A protein and the small-molecule ligand that binds it are described below.
Small molecule (SMILES): CCC(=O)CN([C@H]1C=CN([C@@H](C)C(=O)N2CCOCC2)C1=O)S(=O)(=O)c1ccc2cc(Cl)ccc2c1

Binding-site contacts:
Ligand atom O22 contacts residue TRP205 of chain 1.A at 3.3 Å.
Ligand atom C7 contacts residue GLY206 of chain 1.A at 3.1 Å.
Ligand atom CL1 contacts residue ALA180 of chain 1.A at 3.7 Å.
Ligand atom CL1 contacts residue ILE217 of chain 1.A at 3.7 Å.
Ligand atom O22 contacts residue GLY206 of chain 1.A at 3.2 Å (h-bond).
Ligand atom C21 contacts residue GLY206 of chain 1.A at 2.9 Å.
Ligand atom C34 contacts residue GLY208 of chain 1.A at 3.5 Å.
Ligand atom C29 contacts residue GLY206 of chain 1.A at 3.8 Å.
Ligand atom C12 contacts residue PHE162 of chain 1.A at 3.7 Å (hydrophobic).
Ligand atom C28 contacts residue SER204 of chain 1.A at 3.8 Å.
Ligand atom C11 contacts residue GLY206 of chain 1.A at 3.7 Å.
Ligand atom C19 contacts residue TYR85 of chain 1.A at 3.5 Å (hydrophobic).
Ligand atom C8 contacts residue GLY206 of chain 1.A at 3.7 Å.
Ligand atom O18 contacts residue GLU83 of chain 1.A at 3.4 Å (salt-bridge).
Ligand atom C19 contacts residue GLU83 of chain 1.A at 3.4 Å.
Ligand atom C35 contacts residue GLY206 of chain 1.A at 3.6 Å.
Ligand atom CL1 contacts residue TYR218 of chain 1.A at 3.6 Å.
Ligand atom C28 contacts residue SER185 of chain 1.A at 3.4 Å.
Ligand atom C29 contacts residue TRP205 of chain 1.A at 3.5 Å (hydrophobic).
Ligand atom C17 contacts residue THR84 of chain 1.A at 3.2 Å.
Ligand atom C9 contacts residue GLY206 of chain 1.A at 3.7 Å.
Ligand atom C28 contacts residue TRP205 of chain 1.A at 3.7 Å (hydrophobic).
Ligand atom C33 contacts residue TRP205 of chain 1.A at 3.5 Å (hydrophobic).
Ligand atom C34 contacts residue ALA180 of chain 1.A at 3.5 Å (hydrophobic).
Ligand atom O24 contacts residue CYS209 of chain 1.A at 3.7 Å.
Ligand atom C19 contacts residue LYS82 of chain 1.A at 3.4 Å.
Ligand atom C33 contacts residue ALA180 of chain 1.A at 3.6 Å (hydrophobic).
Ligand atom O25 contacts residue GLN182 of chain 1.A at 3.1 Å.
Ligand atom C36 contacts residue GLY208 of chain 1.A at 3.4 Å.
Ligand atom C16 contacts residue TRP205 of chain 1.A at 3.6 Å (hydrophobic).
Ligand atom CL1 contacts residue GLY216 of chain 1.A at 3.6 Å.
Ligand atom O18 contacts residue TYR85 of chain 1.A at 3.7 Å.
Ligand atom O18 contacts residue THR84 of chain 1.A at 3.1 Å.
Ligand atom C31 contacts residue TRP205 of chain 1.A at 3.3 Å (hydrophobic).
Ligand atom C34 contacts residue GLY206 of chain 1.A at 3.7 Å.
Ligand atom C33 contacts residue ASP179 of chain 1.A at 3.6 Å.
Ligand atom C30 contacts residue TRP205 of chain 1.A at 3.5 Å (hydrophobic).
Ligand atom C17 contacts residue TYR85 of chain 1.A at 3.5 Å (hydrophobic).
Ligand atom N10 contacts residue GLY206 of chain 1.A at 3.3 Å (h-bond).
Ligand atom C30 contacts residue VAL203 of chain 1.A at 3.5 Å (hydrophobic).

Sequence of chain 1.A:
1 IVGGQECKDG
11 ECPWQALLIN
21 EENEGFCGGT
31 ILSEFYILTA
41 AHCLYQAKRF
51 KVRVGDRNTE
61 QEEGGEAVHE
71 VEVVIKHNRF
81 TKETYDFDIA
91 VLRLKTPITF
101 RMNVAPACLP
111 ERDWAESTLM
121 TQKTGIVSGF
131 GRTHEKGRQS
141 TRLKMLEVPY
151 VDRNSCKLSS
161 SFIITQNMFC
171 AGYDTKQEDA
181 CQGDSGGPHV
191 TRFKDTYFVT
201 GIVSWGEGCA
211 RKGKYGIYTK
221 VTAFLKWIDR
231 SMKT